Binding-site contacts:
Ligand atom C6 contacts residue ASN93 of chain 49.F at 3.1 Å.
Ligand atom C1 contacts residue ARG77 of chain 49.F at 3.1 Å.
Ligand atom O1A contacts residue TYR72 of chain 49.F at 3.1 Å.
Ligand atom C3 contacts residue GLY78 of chain 49.F at 4.1 Å.
Ligand atom O8 contacts residue TYR72 of chain 49.F at 3.9 Å.
Ligand atom O1A contacts residue SER89 of chain 49.F at 4.1 Å.
Ligand atom O4 contacts residue GLY78 of chain 49.F at 3.2 Å.
Ligand atom O4 contacts residue ASN80 of chain 49.F at 4.0 Å.
Ligand atom O3 contacts residue VAL296 of chain 49.F at 4.3 Å.
Ligand atom C3 contacts residue ARG77 of chain 49.F at 4.1 Å.
Ligand atom O8 contacts residue GLU87 of chain 49.F at 3.9 Å.
Ligand atom C10 contacts residue TYR72 of chain 49.F at 4.1 Å (hydrophobic).
Ligand atom O4 contacts residue ILE79 of chain 49.F at 3.6 Å (h-bond).
Ligand atom C2 contacts residue GLY78 of chain 49.F at 4.1 Å.
Ligand atom C1 contacts residue SER89 of chain 49.F at 4.2 Å.
Ligand atom C1 contacts residue GLY78 of chain 49.F at 4.1 Å.
Ligand atom C3 contacts residue VAL296 of chain 49.F at 3.7 Å (hydrophobic).
Ligand atom C1 contacts residue TYR72 of chain 49.F at 4.0 Å (hydrophobic).
Ligand atom C3 contacts residue GLY78 of chain 49.F at 3.9 Å.
Ligand atom C11 contacts residue ASP85 of chain 48.F at 4.2 Å.
Ligand atom O1B contacts residue ARG77 of chain 49.F at 2.5 Å (salt-bridge).
Ligand atom C3 contacts residue HIS298 of chain 49.F at 4.1 Å.
Ligand atom O3 contacts residue GLY78 of chain 49.F at 3.6 Å.
Ligand atom N5 contacts residue TYR72 of chain 49.F at 3.0 Å (h-bond).
Ligand atom C5 contacts residue ASN93 of chain 49.F at 4.1 Å.
Ligand atom O4 contacts residue TYR72 of chain 49.F at 3.8 Å.
Ligand atom C5 contacts residue TYR72 of chain 49.F at 3.5 Å (hydrophobic).
Ligand atom O8 contacts residue ARG77 of chain 49.F at 3.1 Å (salt-bridge).
Ligand atom O1B contacts residue SER89 of chain 49.F at 3.5 Å (h-bond).
Ligand atom O4 contacts residue HIS298 of chain 49.F at 3.0 Å (h-bond).
Ligand atom C8 contacts residue ARG77 of chain 49.F at 4.1 Å.
Ligand atom O6 contacts residue ASN93 of chain 49.F at 3.0 Å (h-bond).
Ligand atom O4 contacts residue THR291 of chain 49.F at 3.4 Å.
Ligand atom C4 contacts residue HIS298 of chain 49.F at 4.0 Å.
Ligand atom C6 contacts residue ARG77 of chain 49.F at 4.3 Å.
Ligand atom C4 contacts residue TYR72 of chain 49.F at 3.4 Å (hydrophobic).
Ligand atom C6 contacts residue TYR72 of chain 49.F at 3.8 Å (hydrophobic).
Ligand atom O1A contacts residue ARG77 of chain 49.F at 3.0 Å (salt-bridge).
Ligand atom O1A contacts residue GLY78 of chain 49.F at 3.7 Å.
Ligand atom C4 contacts residue GLY78 of chain 49.F at 3.4 Å.

The protein below binds the small molecule below.
Small molecule (SMILES): CC(=O)N[C@@H]1[C@@H](O[C@@H]2O[C@H](CO)[C@H](O)[C@H](O[C@]3(C(=O)O)C[C@H](O)[C@@H](NC(C)=O)[C@H]([C@H](O)[C@H](O)CO)O3)[C@H]2O)[C@H](O)[C@@H](CO[C@]2(C(=O)O)C[C@H](O)[C@@H](NC(C)=O)[C@H]([C@H](O)[C@H](O)CO)O2)O[C@H]1O

Sequence of chain 49.F:
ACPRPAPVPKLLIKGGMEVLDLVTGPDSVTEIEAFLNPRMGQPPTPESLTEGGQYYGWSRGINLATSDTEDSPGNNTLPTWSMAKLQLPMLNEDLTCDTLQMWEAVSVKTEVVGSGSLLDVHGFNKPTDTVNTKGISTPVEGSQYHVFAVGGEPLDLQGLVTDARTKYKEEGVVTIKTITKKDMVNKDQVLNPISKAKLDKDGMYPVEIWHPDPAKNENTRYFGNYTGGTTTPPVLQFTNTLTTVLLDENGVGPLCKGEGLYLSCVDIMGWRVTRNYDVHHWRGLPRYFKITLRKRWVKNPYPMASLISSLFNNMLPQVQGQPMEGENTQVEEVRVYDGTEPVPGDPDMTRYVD

Sequence of chain 48.F:
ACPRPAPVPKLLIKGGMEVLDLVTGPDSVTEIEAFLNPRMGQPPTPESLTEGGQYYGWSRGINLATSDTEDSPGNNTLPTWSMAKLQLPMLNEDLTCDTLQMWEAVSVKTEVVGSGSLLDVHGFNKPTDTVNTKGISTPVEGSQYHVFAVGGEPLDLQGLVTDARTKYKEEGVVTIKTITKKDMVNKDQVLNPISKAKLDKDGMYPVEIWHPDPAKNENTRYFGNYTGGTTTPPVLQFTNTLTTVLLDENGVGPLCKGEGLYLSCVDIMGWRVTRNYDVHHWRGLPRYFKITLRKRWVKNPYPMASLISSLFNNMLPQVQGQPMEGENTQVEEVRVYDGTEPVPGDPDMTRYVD